Sequence of chain 1.A:
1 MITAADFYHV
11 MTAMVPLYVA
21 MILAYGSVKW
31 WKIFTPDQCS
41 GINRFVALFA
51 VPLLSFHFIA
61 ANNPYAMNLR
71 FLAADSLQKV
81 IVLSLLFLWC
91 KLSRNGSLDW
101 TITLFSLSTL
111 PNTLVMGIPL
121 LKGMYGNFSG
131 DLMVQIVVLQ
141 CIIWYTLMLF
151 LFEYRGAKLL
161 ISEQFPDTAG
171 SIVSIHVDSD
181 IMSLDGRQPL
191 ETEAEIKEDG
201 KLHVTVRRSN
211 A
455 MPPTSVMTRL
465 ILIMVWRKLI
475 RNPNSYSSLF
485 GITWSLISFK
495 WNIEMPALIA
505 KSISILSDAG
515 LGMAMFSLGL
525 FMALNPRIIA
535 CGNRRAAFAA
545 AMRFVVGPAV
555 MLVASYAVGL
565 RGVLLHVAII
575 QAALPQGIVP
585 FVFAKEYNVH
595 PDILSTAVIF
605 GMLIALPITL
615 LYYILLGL

The protein below binds the small molecule below.
Small molecule (SMILES): O=C(O)c1ccccc1C(=O)Nc1cccc2ccccc12

Binding-site contacts:
Ligand atom C16 contacts residue CYS141 of chain 1.A at 3.5 Å (hydrophobic).
Ligand atom C04 contacts residue VAL51 of chain 1.A at 4.2 Å (hydrophobic).
Ligand atom C02 contacts residue ALA518 of chain 1.A at 4.2 Å (hydrophobic).
Ligand atom C15 contacts residue CYS141 of chain 1.A at 4.1 Å (hydrophobic).
Ligand atom C04 contacts residue ILE582 of chain 1.A at 4.1 Å (hydrophobic).
Ligand atom C18 contacts residue GLN140 of chain 1.A at 3.7 Å.
Ligand atom O22 contacts residue ILE582 of chain 1.A at 3.8 Å.
Ligand atom C15 contacts residue LEU114 of chain 1.A at 3.8 Å (hydrophobic).
Ligand atom O21 contacts residue GLY581 of chain 1.A at 3.5 Å.
Ligand atom C02 contacts residue VAL115 of chain 1.A at 3.6 Å (hydrophobic).
Ligand atom C03 contacts residue VAL115 of chain 1.A at 3.9 Å (hydrophobic).
Ligand atom C20 contacts residue GLY581 of chain 1.A at 4.1 Å.
Ligand atom C20 contacts residue TYR145 of chain 1.A at 4.0 Å (hydrophobic).
Ligand atom O13 contacts residue ASN478 of chain 1.A at 3.9 Å.
Ligand atom O21 contacts residue ILE582 of chain 1.A at 3.1 Å (h-bond).
Ligand atom O13 contacts residue VAL51 of chain 1.A at 4.1 Å.
Ligand atom C12 contacts residue VAL583 of chain 1.A at 3.6 Å (hydrophobic).
Ligand atom C09 contacts residue VAL583 of chain 1.A at 3.8 Å (hydrophobic).
Ligand atom C03 contacts residue ILE582 of chain 1.A at 3.7 Å (hydrophobic).
Ligand atom N11 contacts residue VAL583 of chain 1.A at 4.0 Å.
Ligand atom C01 contacts residue ILE582 of chain 1.A at 4.2 Å (hydrophobic).
Ligand atom C02 contacts residue ILE582 of chain 1.A at 3.6 Å (hydrophobic).
Ligand atom C16 contacts residue LEU114 of chain 1.A at 3.7 Å (hydrophobic).
Ligand atom C19 contacts residue TYR145 of chain 1.A at 4.1 Å (hydrophobic).
Ligand atom C05 contacts residue ILE582 of chain 1.A at 4.1 Å (hydrophobic).
Ligand atom O13 contacts residue VAL583 of chain 1.A at 3.6 Å.
Ligand atom N11 contacts residue VAL51 of chain 1.A at 4.2 Å.
Ligand atom O22 contacts residue GLY581 of chain 1.A at 4.0 Å.
Ligand atom C01 contacts residue ALA518 of chain 1.A at 3.8 Å (hydrophobic).
Ligand atom O21 contacts residue VAL583 of chain 1.A at 3.6 Å (h-bond).
Ligand atom C16 contacts residue VAL137 of chain 1.A at 4.0 Å (hydrophobic).
Ligand atom O21 contacts residue TYR145 of chain 1.A at 3.1 Å (h-bond).
Ligand atom C17 contacts residue GLN140 of chain 1.A at 3.7 Å.
Ligand atom O22 contacts residue ASN112 of chain 1.A at 2.7 Å (h-bond).
Ligand atom C20 contacts residue ILE582 of chain 1.A at 3.9 Å (hydrophobic).
Ligand atom C10 contacts residue VAL51 of chain 1.A at 4.0 Å (hydrophobic).
Ligand atom C20 contacts residue ASN112 of chain 1.A at 3.8 Å.
Ligand atom C18 contacts residue TYR145 of chain 1.A at 4.0 Å (hydrophobic).
Ligand atom C17 contacts residue LEU114 of chain 1.A at 4.1 Å (hydrophobic).
Ligand atom C07 contacts residue ILE582 of chain 1.A at 4.2 Å (hydrophobic).